Binding-site contacts:
Ligand atom C7 contacts residue CYS145 of chain 2.A at 3.9 Å (hydrophobic).
Ligand atom C4 contacts residue ASP187 of chain 2.A at 3.7 Å.
Ligand atom N1 contacts residue GLU166 of chain 2.A at 3.7 Å.
Ligand atom C6 contacts residue MET165 of chain 2.A at 4.0 Å (hydrophobic).
Ligand atom N1 contacts residue HIS163 of chain 2.A at 2.8 Å (h-bond).
Ligand atom N1 contacts residue SER144 of chain 2.A at 4.0 Å.
Ligand atom C5 contacts residue MET49 of chain 2.A at 3.7 Å (hydrophobic).
Ligand atom C8 contacts residue HIS163 of chain 2.A at 3.3 Å.
Ligand atom C contacts residue GLN189 of chain 2.A at 4.0 Å.
Ligand atom C6 contacts residue HIS164 of chain 2.A at 3.9 Å.
Ligand atom C7 contacts residue GLU166 of chain 2.A at 4.1 Å.
Ligand atom C10 contacts residue PHE140 of chain 2.A at 4.0 Å (hydrophobic).
Ligand atom C6 contacts residue GLU166 of chain 2.A at 3.9 Å.
Ligand atom C10 contacts residue LEU141 of chain 2.A at 3.6 Å (hydrophobic).
Ligand atom C5 contacts residue ARG188 of chain 2.A at 3.9 Å.
Ligand atom C8 contacts residue CYS145 of chain 2.A at 3.6 Å (hydrophobic).
Ligand atom O contacts residue GLU166 of chain 2.A at 2.9 Å (salt-bridge).
Ligand atom C2 contacts residue HIS41 of chain 2.A at 3.9 Å.
Ligand atom N contacts residue CYS145 of chain 2.A at 3.8 Å.
Ligand atom C12 contacts residue ASN142 of chain 2.A at 3.9 Å.
Ligand atom C10 contacts residue ASN142 of chain 2.A at 3.6 Å.
Ligand atom C10 contacts residue GLU166 of chain 2.A at 3.6 Å.
Ligand atom C5 contacts residue HIS41 of chain 2.A at 3.6 Å.
Ligand atom C9 contacts residue PHE140 of chain 2.A at 3.3 Å (hydrophobic).
Ligand atom C4 contacts residue MET49 of chain 2.A at 3.6 Å (hydrophobic).
Ligand atom C2 contacts residue HIS164 of chain 2.A at 3.4 Å.
Ligand atom C8 contacts residue MET165 of chain 2.A at 3.8 Å (hydrophobic).
Ligand atom C3 contacts residue MET49 of chain 2.A at 3.7 Å (hydrophobic).
Ligand atom O contacts residue MET165 of chain 2.A at 3.3 Å.
Ligand atom C3 contacts residue HIS41 of chain 2.A at 3.9 Å.
Ligand atom C9 contacts residue LEU141 of chain 2.A at 3.7 Å (hydrophobic).
Ligand atom C5 contacts residue TYR54 of chain 2.A at 4.1 Å (hydrophobic).
Ligand atom C4 contacts residue GLN189 of chain 2.A at 3.7 Å.
Ligand atom C4 contacts residue ARG188 of chain 2.A at 3.6 Å.
Ligand atom C5 contacts residue ASP187 of chain 2.A at 3.5 Å.
Ligand atom N1 contacts residue PHE140 of chain 2.A at 3.9 Å.
Ligand atom C11 contacts residue ASN142 of chain 2.A at 4.0 Å.
Ligand atom C9 contacts residue GLU166 of chain 2.A at 3.6 Å.
Ligand atom C8 contacts residue GLU166 of chain 2.A at 3.6 Å.
Ligand atom C9 contacts residue HIS163 of chain 2.A at 3.9 Å.

Sequence of chain 2.A:
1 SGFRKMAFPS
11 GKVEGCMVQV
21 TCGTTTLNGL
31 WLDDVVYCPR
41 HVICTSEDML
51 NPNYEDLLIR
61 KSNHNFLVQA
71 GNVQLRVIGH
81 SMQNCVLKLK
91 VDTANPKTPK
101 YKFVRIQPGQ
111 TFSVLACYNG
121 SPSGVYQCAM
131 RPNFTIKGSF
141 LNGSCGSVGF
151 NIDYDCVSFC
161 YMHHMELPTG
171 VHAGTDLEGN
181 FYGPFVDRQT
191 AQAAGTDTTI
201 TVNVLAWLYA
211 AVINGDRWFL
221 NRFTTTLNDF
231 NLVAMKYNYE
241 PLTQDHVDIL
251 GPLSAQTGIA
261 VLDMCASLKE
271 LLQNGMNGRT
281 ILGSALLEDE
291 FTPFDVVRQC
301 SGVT

A protein and the small-molecule ligand that binds it are described below.
Small molecule (SMILES): Cc1ccncc1NC(=O)[C@H](C)CC1CC1